The small molecule below binds the protein below.
Small molecule (SMILES): CC(=O)N[C@@H]1[C@@H](O)[C@H](O)[C@@H](CO)O[C@H]1O

Sequence of chain 1.I:
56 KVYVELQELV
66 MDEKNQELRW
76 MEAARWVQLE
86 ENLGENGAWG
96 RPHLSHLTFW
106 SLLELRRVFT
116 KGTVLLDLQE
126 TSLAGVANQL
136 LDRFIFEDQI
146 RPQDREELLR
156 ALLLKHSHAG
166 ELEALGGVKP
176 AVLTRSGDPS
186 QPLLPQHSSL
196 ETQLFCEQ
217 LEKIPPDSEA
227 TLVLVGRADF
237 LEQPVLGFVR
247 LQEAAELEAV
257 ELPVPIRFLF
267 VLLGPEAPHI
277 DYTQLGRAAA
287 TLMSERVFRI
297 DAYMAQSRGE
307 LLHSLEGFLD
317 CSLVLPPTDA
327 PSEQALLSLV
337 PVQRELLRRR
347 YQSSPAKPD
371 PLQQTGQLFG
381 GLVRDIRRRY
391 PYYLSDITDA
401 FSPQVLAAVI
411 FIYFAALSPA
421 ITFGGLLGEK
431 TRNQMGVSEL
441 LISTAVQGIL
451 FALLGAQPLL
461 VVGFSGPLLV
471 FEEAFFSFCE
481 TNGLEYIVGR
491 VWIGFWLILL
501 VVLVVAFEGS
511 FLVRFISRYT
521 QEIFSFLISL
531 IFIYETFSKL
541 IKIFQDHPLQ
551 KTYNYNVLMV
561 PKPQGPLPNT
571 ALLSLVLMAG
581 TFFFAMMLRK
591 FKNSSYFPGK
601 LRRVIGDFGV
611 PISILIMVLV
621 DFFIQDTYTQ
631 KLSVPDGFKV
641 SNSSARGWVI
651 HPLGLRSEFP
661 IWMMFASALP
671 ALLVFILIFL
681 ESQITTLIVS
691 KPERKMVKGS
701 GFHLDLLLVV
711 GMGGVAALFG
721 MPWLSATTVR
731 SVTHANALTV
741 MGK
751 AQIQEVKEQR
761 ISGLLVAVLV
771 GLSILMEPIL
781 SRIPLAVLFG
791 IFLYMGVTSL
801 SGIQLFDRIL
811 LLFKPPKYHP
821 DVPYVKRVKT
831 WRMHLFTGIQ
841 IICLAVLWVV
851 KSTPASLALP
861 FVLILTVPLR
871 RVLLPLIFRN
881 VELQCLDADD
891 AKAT

Binding-site contacts:
Ligand atom O6 contacts residue SER644 of chain 1.I at 4.3 Å.
Ligand atom C1 contacts residue SER644 of chain 1.I at 4.2 Å.
Ligand atom C1 contacts residue ASN642 of chain 1.I at 1.4 Å.
Ligand atom C2 contacts residue ARG432 of chain 1.I at 3.6 Å.
Ligand atom C3 contacts residue ASN642 of chain 1.I at 3.8 Å.
Ligand atom C7 contacts residue ASN642 of chain 1.I at 3.7 Å.
Ligand atom O5 contacts residue ASN642 of chain 1.I at 2.5 Å (h-bond).
Ligand atom O7 contacts residue ARG432 of chain 1.I at 3.3 Å (salt-bridge).
Ligand atom C7 contacts residue ARG432 of chain 1.I at 3.8 Å.
Ligand atom O5 contacts residue ARG432 of chain 1.I at 4.2 Å.
Ligand atom C6 contacts residue SER644 of chain 1.I at 3.8 Å.
Ligand atom N2 contacts residue ASN433 of chain 1.I at 4.3 Å.
Ligand atom C5 contacts residue ASN642 of chain 1.I at 3.7 Å.
Ligand atom C1 contacts residue ARG432 of chain 1.I at 3.8 Å.
Ligand atom C4 contacts residue ASN642 of chain 1.I at 4.3 Å.
Ligand atom N2 contacts residue ASN642 of chain 1.I at 2.7 Å (h-bond).
Ligand atom O5 contacts residue SER644 of chain 1.I at 3.8 Å.
Ligand atom O5 contacts residue ALA645 of chain 1.I at 4.1 Å.
Ligand atom N2 contacts residue ARG432 of chain 1.I at 3.9 Å.
Ligand atom C8 contacts residue ASN433 of chain 1.I at 3.8 Å.
Ligand atom O7 contacts residue ASN433 of chain 1.I at 3.9 Å.
Ligand atom O7 contacts residue ASN642 of chain 1.I at 4.2 Å.
Ligand atom C7 contacts residue ASN433 of chain 1.I at 3.8 Å.
Ligand atom O6 contacts residue ALA645 of chain 1.I at 4.3 Å.
Ligand atom C2 contacts residue ASN642 of chain 1.I at 2.4 Å.
Ligand atom C5 contacts residue SER644 of chain 1.I at 3.7 Å.